This small molecule binds to this protein.
Small molecule (SMILES): Cc1cnccc1-c1cc(C(F)(F)F)cc2[nH]ncc12

Binding-site contacts:
Ligand atom C1 contacts residue HIS230 of chain 1.A at 3.6 Å.
Ligand atom C12 contacts residue HIS122 of chain 1.A at 3.9 Å.
Ligand atom C11 contacts residue HIS122 of chain 1.A at 3.7 Å.
Ligand atom C3 contacts residue HIS230 of chain 1.A at 3.5 Å.
Ligand atom F20 contacts residue HIS273 of chain 1.A at 3.8 Å.
Ligand atom N13 contacts residue ILE229 of chain 1.A at 3.7 Å.
Ligand atom C16 contacts residue GLU255 of chain 1.A at 3.9 Å.
Ligand atom C12 contacts residue ILE229 of chain 1.A at 3.7 Å (hydrophobic).
Ligand atom N15 contacts residue GLU255 of chain 1.A at 3.4 Å (salt-bridge).
Ligand atom N4 contacts residue HIS230 of chain 1.A at 3.3 Å.
Ligand atom F20 contacts residue ALA305 of chain 1.A at 3.1 Å.
Ligand atom N13 contacts residue MN1 of chain 1.B at 3.7 Å.
Ligand atom F21 contacts residue MET275 of chain 1.A at 3.9 Å.
Ligand atom C6 contacts residue HIS230 of chain 1.A at 4.0 Å.
Ligand atom F20 contacts residue PHE110 of chain 1.A at 4.0 Å.
Ligand atom C16 contacts residue HIS222 of chain 1.A at 3.1 Å.
Ligand atom F19 contacts residue HIS122 of chain 1.A at 3.5 Å.
Ligand atom F19 contacts residue HIS273 of chain 1.A at 3.6 Å.
Ligand atom C17 contacts residue HIS122 of chain 1.A at 4.0 Å.
Ligand atom F21 contacts residue ALA305 of chain 1.A at 3.6 Å.
Ligand atom C9 contacts residue HIS122 of chain 1.A at 3.6 Å.
Ligand atom F21 contacts residue TYR335 of chain 1.A at 3.4 Å.
Ligand atom C10 contacts residue HIS122 of chain 1.A at 3.6 Å.
Ligand atom C18 contacts residue ALA305 of chain 1.A at 3.9 Å (hydrophobic).
Ligand atom C1 contacts residue ILE229 of chain 1.A at 4.0 Å (hydrophobic).
Ligand atom C2 contacts residue HIS230 of chain 1.A at 3.6 Å.
Ligand atom N15 contacts residue ILE229 of chain 1.A at 4.0 Å.
Ligand atom C8 contacts residue HIS122 of chain 1.A at 3.8 Å.
Ligand atom N13 contacts residue MN1 of chain 1.C at 3.0 Å.
Ligand atom C1 contacts residue TYR335 of chain 1.A at 3.6 Å (hydrophobic).
Ligand atom N13 contacts residue ASP153 of chain 1.A at 3.3 Å (salt-bridge).
Ligand atom C2 contacts residue TYR335 of chain 1.A at 4.0 Å (hydrophobic).
Ligand atom C16 contacts residue MN1 of chain 1.C at 3.2 Å.
Ligand atom N15 contacts residue ASP153 of chain 1.A at 3.1 Å (salt-bridge).
Ligand atom C17 contacts residue ILE229 of chain 1.A at 4.0 Å (hydrophobic).
Ligand atom C5 contacts residue HIS230 of chain 1.A at 3.5 Å.
Ligand atom N15 contacts residue HIS222 of chain 1.A at 2.8 Å (h-bond).
Ligand atom F19 contacts residue TYR335 of chain 1.A at 3.4 Å.
Ligand atom N15 contacts residue MN1 of chain 1.C at 2.1 Å.
Ligand atom C1 contacts residue MET275 of chain 1.A at 3.6 Å (hydrophobic).

Sequence of chain 1.A:
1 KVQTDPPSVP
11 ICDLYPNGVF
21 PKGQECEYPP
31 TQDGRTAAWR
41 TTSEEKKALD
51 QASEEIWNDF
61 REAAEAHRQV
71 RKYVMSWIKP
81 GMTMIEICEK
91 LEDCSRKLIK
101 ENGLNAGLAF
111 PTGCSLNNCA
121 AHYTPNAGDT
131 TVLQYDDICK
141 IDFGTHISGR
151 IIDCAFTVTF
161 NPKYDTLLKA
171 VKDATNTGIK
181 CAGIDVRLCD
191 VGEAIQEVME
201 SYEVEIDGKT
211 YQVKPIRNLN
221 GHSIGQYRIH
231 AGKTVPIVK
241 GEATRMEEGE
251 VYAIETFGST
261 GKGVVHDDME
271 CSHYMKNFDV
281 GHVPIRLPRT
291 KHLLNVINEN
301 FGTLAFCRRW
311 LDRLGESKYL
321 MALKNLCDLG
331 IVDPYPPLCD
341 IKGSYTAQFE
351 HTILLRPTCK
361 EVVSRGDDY